This small molecule binds to this protein.
Small molecule (SMILES): CC(=O)N[C@@H]1[C@@H](O)[C@H](O)[C@@H](CO)O[C@H]1O

Sequence of chain 4.B:
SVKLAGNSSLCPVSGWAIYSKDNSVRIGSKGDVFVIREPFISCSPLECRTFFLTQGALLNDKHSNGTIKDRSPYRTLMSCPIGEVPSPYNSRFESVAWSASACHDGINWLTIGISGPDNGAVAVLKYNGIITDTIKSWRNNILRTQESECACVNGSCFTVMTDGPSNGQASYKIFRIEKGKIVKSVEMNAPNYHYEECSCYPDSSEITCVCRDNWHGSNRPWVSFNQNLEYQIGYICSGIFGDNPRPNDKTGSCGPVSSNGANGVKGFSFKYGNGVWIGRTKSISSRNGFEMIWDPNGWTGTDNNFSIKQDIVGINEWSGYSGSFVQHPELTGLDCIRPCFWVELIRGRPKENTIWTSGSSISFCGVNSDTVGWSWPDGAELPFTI

Binding-site contacts:
Ligand atom C1 contacts residue ASN7 of chain 4.B at 1.4 Å.
Ligand atom C8 contacts residue SER8 of chain 4.B at 3.5 Å.
Ligand atom C7 contacts residue ASN7 of chain 4.B at 3.5 Å.
Ligand atom C8 contacts residue ASN7 of chain 4.B at 3.7 Å.
Ligand atom C2 contacts residue ASN7 of chain 4.B at 2.5 Å.
Ligand atom C5 contacts residue ASN7 of chain 4.B at 3.6 Å.
Ligand atom N2 contacts residue ASN7 of chain 4.B at 3.0 Å (h-bond).
Ligand atom C8 contacts residue SER9 of chain 4.B at 4.3 Å.
Ligand atom N2 contacts residue SER8 of chain 4.B at 4.3 Å.
Ligand atom C7 contacts residue SER8 of chain 4.B at 4.2 Å.
Ligand atom O7 contacts residue ASN7 of chain 4.B at 3.6 Å.
Ligand atom O5 contacts residue ASN7 of chain 4.B at 2.4 Å (h-bond).
Ligand atom C4 contacts residue ASN7 of chain 4.B at 4.2 Å.
Ligand atom C3 contacts residue ASN7 of chain 4.B at 3.8 Å.